This small molecule binds to this protein.
Small molecule (SMILES): CC/C(=C\C=C\C(O)(C(F)(F)F)C(F)(F)F)c1cccc(CCc2ccc(CO)c(CO)c2)c1

Binding-site contacts:
Ligand atom C5 contacts residue LEU65 of chain 1.A at 3.6 Å (hydrophobic).
Ligand atom C38 contacts residue HIS229 of chain 1.A at 3.7 Å.
Ligand atom O39 contacts residue HIS137 of chain 1.A at 2.8 Å (h-bond).
Ligand atom C35 contacts residue HIS137 of chain 1.A at 3.4 Å.
Ligand atom O49 contacts residue SER107 of chain 1.A at 3.3 Å.
Ligand atom F45 contacts residue LEU59 of chain 1.A at 3.3 Å.
Ligand atom C37 contacts residue HIS137 of chain 1.A at 3.7 Å.
Ligand atom F41 contacts residue VAL250 of chain 1.A at 3.3 Å.
Ligand atom F45 contacts residue LEU246 of chain 1.A at 3.7 Å.
Ligand atom C28 contacts residue LEU141 of chain 1.A at 3.7 Å (hydrophobic).
Ligand atom F47 contacts residue HIS137 of chain 1.A at 3.0 Å.
Ligand atom C28 contacts residue VAL132 of chain 1.A at 3.7 Å (hydrophobic).
Ligand atom C1 contacts residue SER69 of chain 1.A at 3.7 Å.
Ligand atom C20 contacts residue SER107 of chain 1.A at 3.5 Å.
Ligand atom O49 contacts residue TYR26 of chain 1.A at 2.7 Å (h-bond).
Ligand atom O49 contacts residue SER110 of chain 1.A at 2.8 Å (h-bond).
Ligand atom C21 contacts residue TRP118 of chain 1.A at 3.6 Å (hydrophobic).
Ligand atom C11 contacts residue TRP118 of chain 1.A at 3.6 Å (hydrophobic).
Ligand atom F47 contacts residue LEU59 of chain 1.A at 3.4 Å.
Ligand atom F42 contacts residue PHE254 of chain 1.A at 3.3 Å.
Ligand atom F46 contacts residue LEU59 of chain 1.A at 3.2 Å.
Ligand atom C52 contacts residue SER69 of chain 1.A at 3.6 Å.
Ligand atom C35 contacts residue HIS229 of chain 1.A at 3.7 Å.
Ligand atom O39 contacts residue HIS229 of chain 1.A at 2.7 Å (h-bond).
Ligand atom F45 contacts residue LEU236 of chain 1.A at 3.3 Å.
Ligand atom C52 contacts residue ARG106 of chain 1.A at 3.5 Å.
Ligand atom F46 contacts residue ALA63 of chain 1.A at 3.7 Å.
Ligand atom C28 contacts residue LEU145 of chain 1.A at 3.7 Å (hydrophobic).
Ligand atom C48 contacts residue SER110 of chain 1.A at 3.2 Å.
Ligand atom C44 contacts residue LEU59 of chain 1.A at 3.6 Å (hydrophobic).
Ligand atom O53 contacts residue SER69 of chain 1.A at 2.7 Å (h-bond).
Ligand atom F41 contacts residue TYR233 of chain 1.A at 3.5 Å.
Ligand atom F43 contacts residue VAL66 of chain 1.A at 3.3 Å.
Ligand atom F42 contacts residue VAL66 of chain 1.A at 3.7 Å.
Ligand atom C48 contacts residue TYR30 of chain 1.A at 3.6 Å (hydrophobic).
Ligand atom C48 contacts residue TYR26 of chain 1.A at 3.6 Å (hydrophobic).
Ligand atom C38 contacts residue HIS137 of chain 1.A at 3.6 Å.
Ligand atom C21 contacts residue SER107 of chain 1.A at 3.5 Å.
Ligand atom O53 contacts residue ARG106 of chain 1.A at 3.0 Å (salt-bridge).
Ligand atom F42 contacts residue HIS229 of chain 1.A at 3.1 Å.

Sequence of chain 1.A:
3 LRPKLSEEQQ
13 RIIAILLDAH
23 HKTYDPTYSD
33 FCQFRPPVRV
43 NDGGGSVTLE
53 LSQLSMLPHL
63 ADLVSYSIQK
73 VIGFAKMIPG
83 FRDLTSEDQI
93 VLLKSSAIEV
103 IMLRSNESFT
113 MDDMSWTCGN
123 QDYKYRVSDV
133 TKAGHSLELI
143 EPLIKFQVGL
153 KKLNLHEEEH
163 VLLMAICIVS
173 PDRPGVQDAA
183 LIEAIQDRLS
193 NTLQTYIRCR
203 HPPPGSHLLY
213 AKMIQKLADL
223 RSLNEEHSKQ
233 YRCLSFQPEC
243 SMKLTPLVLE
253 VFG